Sequence of chain 1.A:
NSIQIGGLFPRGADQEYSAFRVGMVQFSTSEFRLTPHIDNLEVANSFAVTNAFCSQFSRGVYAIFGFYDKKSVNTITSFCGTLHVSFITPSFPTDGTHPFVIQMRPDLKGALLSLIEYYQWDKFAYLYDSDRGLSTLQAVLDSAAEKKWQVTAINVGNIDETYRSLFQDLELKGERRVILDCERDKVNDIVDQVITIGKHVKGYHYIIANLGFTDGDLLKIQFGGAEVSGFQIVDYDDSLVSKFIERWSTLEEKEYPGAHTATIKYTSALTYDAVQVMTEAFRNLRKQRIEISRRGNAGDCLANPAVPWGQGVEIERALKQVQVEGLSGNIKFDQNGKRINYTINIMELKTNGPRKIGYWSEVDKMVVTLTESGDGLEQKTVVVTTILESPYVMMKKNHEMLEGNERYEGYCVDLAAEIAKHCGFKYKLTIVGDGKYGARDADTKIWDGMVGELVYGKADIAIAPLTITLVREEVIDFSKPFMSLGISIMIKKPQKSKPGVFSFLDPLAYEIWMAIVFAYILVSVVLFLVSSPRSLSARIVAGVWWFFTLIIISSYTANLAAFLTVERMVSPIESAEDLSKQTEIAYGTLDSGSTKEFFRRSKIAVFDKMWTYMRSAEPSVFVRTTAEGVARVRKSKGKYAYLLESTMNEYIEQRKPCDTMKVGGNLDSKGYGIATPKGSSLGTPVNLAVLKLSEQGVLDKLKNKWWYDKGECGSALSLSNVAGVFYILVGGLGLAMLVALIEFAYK

Binding-site contacts:
Ligand atom O4 contacts residue GLY721 of chain 1.D at 3.3 Å (h-bond).
Ligand atom N1 contacts residue PRO489 of chain 1.A at 2.3 Å (h-bond).
Ligand atom N2 contacts residue PRO489 of chain 1.D at 2.4 Å (h-bond).
Ligand atom S1 contacts residue PRO489 of chain 1.D at 3.4 Å (h-bond).
Ligand atom C3 contacts residue PRO489 of chain 1.A at 3.6 Å (hydrophobic).
Ligand atom O2 contacts residue PRO489 of chain 1.D at 3.2 Å.
Ligand atom O3 contacts residue LYS488 of chain 1.A at 3.7 Å.
Ligand atom C20 contacts residue SER744 of chain 1.A at 3.5 Å.
Ligand atom C21 contacts residue ILE476 of chain 1.A at 3.6 Å (hydrophobic).
Ligand atom C13 contacts residue PRO489 of chain 1.D at 3.7 Å (hydrophobic).
Ligand atom C11 contacts residue LYS720 of chain 1.A at 3.7 Å.
Ligand atom C24 contacts residue PRO489 of chain 1.A at 3.8 Å (hydrophobic).
Ligand atom C24 contacts residue SER744 of chain 1.A at 3.8 Å.
Ligand atom C2 contacts residue SER492 of chain 1.A at 3.7 Å.
Ligand atom C8 contacts residue MET491 of chain 1.D at 3.4 Å (hydrophobic).
Ligand atom C15 contacts residue PRO489 of chain 1.A at 3.2 Å (hydrophobic).
Ligand atom O1 contacts residue LYS720 of chain 1.A at 3.3 Å.
Ligand atom C3 contacts residue SER492 of chain 1.A at 3.7 Å.
Ligand atom C15 contacts residue SER719 of chain 1.D at 3.5 Å.
Ligand atom C16 contacts residue SER719 of chain 1.D at 3.5 Å.
Ligand atom C14 contacts residue PRO489 of chain 1.A at 3.5 Å (hydrophobic).
Ligand atom C17 contacts residue SER719 of chain 1.A at 3.5 Å.
Ligand atom C2 contacts residue MET491 of chain 1.A at 3.5 Å (hydrophobic).
Ligand atom C9 contacts residue PRO489 of chain 1.D at 3.5 Å (hydrophobic).
Ligand atom C23 contacts residue ILE476 of chain 1.D at 3.7 Å (hydrophobic).
Ligand atom C5 contacts residue LYS720 of chain 1.D at 3.5 Å.
Ligand atom C2 contacts residue PRO489 of chain 1.A at 3.5 Å (hydrophobic).
Ligand atom C18 contacts residue SER719 of chain 1.A at 3.7 Å.
Ligand atom C8 contacts residue PRO489 of chain 1.D at 3.5 Å (hydrophobic).
Ligand atom O1 contacts residue GLY721 of chain 1.A at 3.6 Å (h-bond).
Ligand atom O4 contacts residue LYS720 of chain 1.D at 3.4 Å.
Ligand atom S2 contacts residue PRO489 of chain 1.A at 3.4 Å (h-bond).
Ligand atom C22 contacts residue SER744 of chain 1.D at 3.7 Å.
Ligand atom C22 contacts residue PRO489 of chain 1.D at 3.8 Å (hydrophobic).
Ligand atom C19 contacts residue SER744 of chain 1.D at 3.6 Å.
Ligand atom C9 contacts residue SER492 of chain 1.D at 3.7 Å.
Ligand atom C8 contacts residue SER492 of chain 1.D at 3.6 Å.
Ligand atom O3 contacts residue PRO489 of chain 1.A at 3.4 Å.
Ligand atom C9 contacts residue MET491 of chain 1.D at 3.8 Å (hydrophobic).
Ligand atom C18 contacts residue PRO489 of chain 1.D at 3.3 Å (hydrophobic).

A protein and the small-molecule ligand that binds it are described below.
Small molecule (SMILES): CC(C)S(=O)(=O)NC[C@H](C)c1ccc(-c2ccc([C@@H](C)CNS(=O)(=O)C(C)C)cc2)cc1

Sequence of chain 1.D:
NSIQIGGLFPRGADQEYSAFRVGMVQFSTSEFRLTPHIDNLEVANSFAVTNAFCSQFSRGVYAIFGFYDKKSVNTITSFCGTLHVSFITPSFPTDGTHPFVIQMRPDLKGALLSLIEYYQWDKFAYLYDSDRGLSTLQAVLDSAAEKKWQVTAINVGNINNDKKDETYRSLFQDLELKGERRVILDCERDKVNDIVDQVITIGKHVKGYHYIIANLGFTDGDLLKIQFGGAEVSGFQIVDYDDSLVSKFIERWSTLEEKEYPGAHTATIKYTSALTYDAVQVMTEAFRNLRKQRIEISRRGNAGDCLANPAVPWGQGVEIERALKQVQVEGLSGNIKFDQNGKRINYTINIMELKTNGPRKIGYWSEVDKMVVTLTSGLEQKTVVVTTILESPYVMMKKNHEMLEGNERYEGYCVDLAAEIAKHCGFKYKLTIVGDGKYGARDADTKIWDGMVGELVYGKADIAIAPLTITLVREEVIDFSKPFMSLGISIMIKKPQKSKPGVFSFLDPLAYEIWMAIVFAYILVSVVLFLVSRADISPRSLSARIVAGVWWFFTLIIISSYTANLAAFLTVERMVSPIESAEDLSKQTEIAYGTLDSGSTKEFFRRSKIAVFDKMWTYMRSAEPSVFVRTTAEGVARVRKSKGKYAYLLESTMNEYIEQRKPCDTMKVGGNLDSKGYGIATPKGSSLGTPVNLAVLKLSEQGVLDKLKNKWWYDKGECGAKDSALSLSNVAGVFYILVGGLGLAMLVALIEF